Sequence of chain 54.B:
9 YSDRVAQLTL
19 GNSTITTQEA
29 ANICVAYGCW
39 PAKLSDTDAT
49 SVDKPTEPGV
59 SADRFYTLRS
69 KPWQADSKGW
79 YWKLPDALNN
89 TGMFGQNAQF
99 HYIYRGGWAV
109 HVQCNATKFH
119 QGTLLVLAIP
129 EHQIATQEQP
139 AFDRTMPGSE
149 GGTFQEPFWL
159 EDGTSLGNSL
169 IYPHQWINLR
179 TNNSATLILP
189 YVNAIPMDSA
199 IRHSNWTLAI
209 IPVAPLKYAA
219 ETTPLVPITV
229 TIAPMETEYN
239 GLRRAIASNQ

Binding-site contacts:
Ligand atom O2' contacts residue TRP38 of chain 54.B at 4.2 Å.
Ligand atom C8 contacts residue TRP38 of chain 54.B at 4.3 Å (hydrophobic).
Ligand atom N1 contacts residue TRP38 of chain 54.B at 3.3 Å.
Ligand atom C1' contacts residue TRP38 of chain 54.B at 4.0 Å (hydrophobic).
Ligand atom N7 contacts residue TRP38 of chain 54.B at 4.2 Å.
Ligand atom O2' contacts residue HIS28 of chain 9.A at 3.2 Å (h-bond).
Ligand atom N3 contacts residue TRP38 of chain 54.B at 3.2 Å.
Ligand atom C6 contacts residue TRP38 of chain 54.B at 3.6 Å (hydrophobic).
Ligand atom N9 contacts residue TRP38 of chain 54.B at 3.7 Å.
Ligand atom C4 contacts residue TRP38 of chain 54.B at 3.5 Å (hydrophobic).
Ligand atom C5 contacts residue TRP38 of chain 54.B at 3.7 Å (hydrophobic).
Ligand atom N6 contacts residue TRP38 of chain 54.B at 4.0 Å.
Ligand atom N6 contacts residue VAL30 of chain 9.A at 4.3 Å.
Ligand atom C2 contacts residue TRP38 of chain 54.B at 3.1 Å (hydrophobic).

Sequence of chain 9.A:
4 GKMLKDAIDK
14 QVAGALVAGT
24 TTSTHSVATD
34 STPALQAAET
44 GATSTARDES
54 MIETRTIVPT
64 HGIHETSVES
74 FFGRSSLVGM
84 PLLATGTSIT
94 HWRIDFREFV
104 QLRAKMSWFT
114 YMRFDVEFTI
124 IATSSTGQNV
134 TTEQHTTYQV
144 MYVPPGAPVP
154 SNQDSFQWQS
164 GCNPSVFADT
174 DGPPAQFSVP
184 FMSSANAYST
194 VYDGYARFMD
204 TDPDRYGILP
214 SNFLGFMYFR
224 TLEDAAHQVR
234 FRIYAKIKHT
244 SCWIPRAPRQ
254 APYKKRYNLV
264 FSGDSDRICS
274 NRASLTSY

The small molecule below binds the protein below.
Small molecule (SMILES): Nc1ncnc2c1ncn2[C@@H]1O[C@H](COP(=O)=O)[C@@H](O[P](=O)(O)OC[C@H]2O[C@@H](n3ccc(=O)[nH]c3=O)[C@H](O)[C@@H]2O)[C@H]1O